Binding-site contacts:
Ligand atom C5 contacts residue LEU135 of chain 1.C at 3.5 Å (hydrophobic).
Ligand atom C19 contacts residue GLN86 of chain 1.C at 3.8 Å.
Ligand atom C22 contacts residue LEU135 of chain 1.C at 3.7 Å (hydrophobic).
Ligand atom C20 contacts residue GLN86 of chain 1.C at 3.6 Å.
Ligand atom N9 contacts residue LEU135 of chain 1.C at 3.8 Å.
Ligand atom O24 contacts residue GLN86 of chain 1.C at 3.3 Å.
Ligand atom N9 contacts residue GLU82 of chain 1.C at 2.9 Å (salt-bridge).
Ligand atom C2 contacts residue LEU84 of chain 1.C at 3.8 Å (hydrophobic).
Ligand atom S23 contacts residue LYS90 of chain 1.C at 3.6 Å.
Ligand atom C4 contacts residue ALA32 of chain 1.C at 3.5 Å (hydrophobic).
Ligand atom S23 contacts residue ASP87 of chain 1.C at 3.8 Å.
Ligand atom N9 contacts residue VAL65 of chain 1.C at 3.5 Å.
Ligand atom C13 contacts residue ASP146 of chain 1.C at 3.7 Å.
Ligand atom C8 contacts residue PHE81 of chain 1.C at 3.5 Å (hydrophobic).
Ligand atom O24 contacts residue ASP87 of chain 1.C at 3.0 Å (salt-bridge).
Ligand atom C15 contacts residue GLY14 of chain 1.C at 3.6 Å.
Ligand atom O25 contacts residue LYS90 of chain 1.C at 3.4 Å (salt-bridge).
Ligand atom N26 contacts residue LYS90 of chain 1.C at 3.4 Å.
Ligand atom N3 contacts residue LEU84 of chain 1.C at 3.4 Å (h-bond).
Ligand atom C18 contacts residue HIS85 of chain 1.C at 3.5 Å.
Ligand atom N3 contacts residue LEU135 of chain 1.C at 3.5 Å.
Ligand atom C17 contacts residue LEU84 of chain 1.C at 3.2 Å (hydrophobic).
Ligand atom C22 contacts residue ILE11 of chain 1.C at 3.7 Å (hydrophobic).
Ligand atom C15 contacts residue GLU13 of chain 1.C at 3.4 Å.
Ligand atom O24 contacts residue LYS90 of chain 1.C at 3.2 Å.
Ligand atom C13 contacts residue ASN133 of chain 1.C at 3.4 Å.
Ligand atom N2 contacts residue PHE83 of chain 1.C at 3.6 Å.
Ligand atom C4 contacts residue LEU135 of chain 1.C at 3.3 Å (hydrophobic).
Ligand atom C18 contacts residue PHE83 of chain 1.C at 3.8 Å (hydrophobic).
Ligand atom C8 contacts residue VAL65 of chain 1.C at 3.3 Å (hydrophobic).
Ligand atom C6 contacts residue LEU135 of chain 1.C at 3.8 Å (hydrophobic).
Ligand atom N2 contacts residue LEU84 of chain 1.C at 2.8 Å (h-bond).
Ligand atom O6 contacts residue VAL19 of chain 1.C at 3.5 Å.
Ligand atom C18 contacts residue LEU84 of chain 1.C at 3.3 Å (hydrophobic).
Ligand atom C21 contacts residue ASP87 of chain 1.C at 3.5 Å.
Ligand atom C19 contacts residue HIS85 of chain 1.C at 3.4 Å.
Ligand atom C6 contacts residue VAL19 of chain 1.C at 3.7 Å (hydrophobic).
Ligand atom N26 contacts residue ASP87 of chain 1.C at 3.4 Å (salt-bridge).
Ligand atom C17 contacts residue ILE11 of chain 1.C at 3.7 Å (hydrophobic).
Ligand atom N9 contacts residue ALA32 of chain 1.C at 3.6 Å.

A small-molecule ligand and the protein it binds are described below.
Small molecule (SMILES): NS(=O)(=O)c1ccc(Nc2nc(OCC3CCCCC3)c3nc[nH]c3n2)cc1

Sequence of chain 1.C:
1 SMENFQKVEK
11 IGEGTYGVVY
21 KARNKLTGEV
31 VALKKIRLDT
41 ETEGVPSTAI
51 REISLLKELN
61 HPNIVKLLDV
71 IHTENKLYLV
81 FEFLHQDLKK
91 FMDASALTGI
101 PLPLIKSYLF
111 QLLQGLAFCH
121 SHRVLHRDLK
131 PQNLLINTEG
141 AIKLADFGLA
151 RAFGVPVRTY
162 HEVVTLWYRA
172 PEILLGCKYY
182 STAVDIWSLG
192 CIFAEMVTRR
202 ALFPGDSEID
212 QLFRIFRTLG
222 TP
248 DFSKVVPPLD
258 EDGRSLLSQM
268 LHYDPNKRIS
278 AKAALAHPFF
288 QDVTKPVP